A small-molecule ligand and the protein it binds are described below.
Small molecule (SMILES): CC(=O)N[C@H]1[C@H](O[C@H]2[C@H](O)[C@@H](NC(C)=O)CO[C@@H]2CO)O[C@H](CO)[C@@H](O[C@@H]2O[C@H](CO[C@H]3O[C@H](CO)[C@@H](O)[C@H](O[C@H]4O[C@H](CO)[C@@H](O)[C@H](O)[C@@H]4O)[C@@H]3O)[C@@H](O)[C@H](O[C@H]3O[C@H](CO)[C@@H](O)[C@H](O)[C@@H]3O)[C@@H]2O)[C@@H]1O

Sequence of chain 1.A:
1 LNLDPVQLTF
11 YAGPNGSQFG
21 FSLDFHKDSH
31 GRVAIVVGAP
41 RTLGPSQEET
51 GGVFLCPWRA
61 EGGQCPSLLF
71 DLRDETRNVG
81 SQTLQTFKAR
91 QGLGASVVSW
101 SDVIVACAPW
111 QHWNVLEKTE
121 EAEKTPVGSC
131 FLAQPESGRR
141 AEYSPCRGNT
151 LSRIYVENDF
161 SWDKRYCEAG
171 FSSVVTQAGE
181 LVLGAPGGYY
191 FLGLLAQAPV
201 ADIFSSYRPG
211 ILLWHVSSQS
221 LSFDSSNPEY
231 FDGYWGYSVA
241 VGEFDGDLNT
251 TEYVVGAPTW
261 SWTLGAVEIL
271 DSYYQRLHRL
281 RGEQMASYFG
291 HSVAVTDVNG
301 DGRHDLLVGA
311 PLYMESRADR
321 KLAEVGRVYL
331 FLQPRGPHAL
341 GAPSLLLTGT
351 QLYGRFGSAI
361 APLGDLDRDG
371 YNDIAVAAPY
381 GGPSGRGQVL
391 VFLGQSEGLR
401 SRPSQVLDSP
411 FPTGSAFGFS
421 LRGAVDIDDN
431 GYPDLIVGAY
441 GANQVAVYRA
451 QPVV

Sequence of chain 1.B:
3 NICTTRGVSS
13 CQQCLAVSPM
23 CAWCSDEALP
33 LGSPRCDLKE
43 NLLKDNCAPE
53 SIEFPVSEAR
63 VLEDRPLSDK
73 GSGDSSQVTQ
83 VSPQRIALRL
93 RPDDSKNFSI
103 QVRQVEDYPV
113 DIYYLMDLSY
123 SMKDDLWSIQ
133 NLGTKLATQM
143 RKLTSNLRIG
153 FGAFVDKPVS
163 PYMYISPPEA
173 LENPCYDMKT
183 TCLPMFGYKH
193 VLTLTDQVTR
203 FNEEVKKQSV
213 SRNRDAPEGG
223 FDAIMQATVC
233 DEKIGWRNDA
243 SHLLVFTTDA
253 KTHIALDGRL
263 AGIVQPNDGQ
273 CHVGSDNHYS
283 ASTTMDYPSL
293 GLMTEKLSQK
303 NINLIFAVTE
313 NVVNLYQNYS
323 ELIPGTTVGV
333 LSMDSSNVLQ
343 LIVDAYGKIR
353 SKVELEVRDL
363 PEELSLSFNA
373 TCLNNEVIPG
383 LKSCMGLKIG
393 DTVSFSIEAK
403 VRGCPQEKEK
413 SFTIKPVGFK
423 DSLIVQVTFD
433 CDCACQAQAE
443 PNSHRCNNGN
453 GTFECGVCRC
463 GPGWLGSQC

Binding-site contacts:
Ligand atom C8 contacts residue ASN316 of chain 1.B at 4.2 Å.
Ligand atom O5 contacts residue ASN320 of chain 1.B at 2.4 Å (h-bond).
Ligand atom C7 contacts residue ASN320 of chain 1.B at 3.1 Å.
Ligand atom C5 contacts residue ASN320 of chain 1.B at 3.6 Å.
Ligand atom O7 contacts residue LEU317 of chain 1.B at 4.2 Å.
Ligand atom C2 contacts residue ASN320 of chain 1.B at 2.4 Å.
Ligand atom O6 contacts residue ARG281 of chain 1.A at 3.1 Å.
Ligand atom C8 contacts residue TRP262 of chain 1.A at 4.2 Å (hydrophobic).
Ligand atom C8 contacts residue LEU317 of chain 1.B at 3.8 Å (hydrophobic).
Ligand atom O7 contacts residue ASN320 of chain 1.B at 2.8 Å (h-bond).
Ligand atom C8 contacts residue ASN320 of chain 1.B at 4.4 Å.
Ligand atom O7 contacts residue TRP262 of chain 1.A at 4.4 Å.
Ligand atom C1 contacts residue ASN316 of chain 1.B at 4.2 Å.
Ligand atom C7 contacts residue ASN316 of chain 1.B at 4.2 Å.
Ligand atom C3 contacts residue ASN320 of chain 1.B at 3.7 Å.
Ligand atom C7 contacts residue LEU317 of chain 1.B at 4.2 Å (hydrophobic).
Ligand atom N2 contacts residue ASN316 of chain 1.B at 4.2 Å.
Ligand atom C6 contacts residue ARG281 of chain 1.A at 3.9 Å.
Ligand atom C6 contacts residue ARG281 of chain 1.A at 3.7 Å.
Ligand atom N2 contacts residue ASN320 of chain 1.B at 2.8 Å (h-bond).
Ligand atom O7 contacts residue MET285 of chain 1.A at 3.5 Å (h-bond).
Ligand atom C4 contacts residue ASN320 of chain 1.B at 4.2 Å.
Ligand atom C1 contacts residue ASN320 of chain 1.B at 1.4 Å.